The protein below binds the small molecule below.
Small molecule (SMILES): O[C@H](c1cc(C(F)(F)F)nc2c(C(F)(F)F)cccc12)[C@@H]1CCCCN1

Sequence of chain 4.A:
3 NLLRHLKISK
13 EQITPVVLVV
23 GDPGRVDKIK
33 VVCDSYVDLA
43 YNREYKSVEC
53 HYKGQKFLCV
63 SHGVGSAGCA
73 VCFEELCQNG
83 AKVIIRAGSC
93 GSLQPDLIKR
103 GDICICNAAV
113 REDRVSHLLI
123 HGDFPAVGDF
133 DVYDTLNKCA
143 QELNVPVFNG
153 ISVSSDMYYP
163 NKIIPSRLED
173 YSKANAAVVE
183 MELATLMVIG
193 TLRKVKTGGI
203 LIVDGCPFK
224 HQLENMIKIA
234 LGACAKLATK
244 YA

Binding-site contacts:
Ligand atom CAI contacts residue GLY207 of chain 4.A at 3.6 Å.
Ligand atom CAV contacts residue GLY93 of chain 4.A at 3.7 Å.
Ligand atom CAM contacts residue TYR160 of chain 4.A at 3.5 Å (hydrophobic).
Ligand atom CAI contacts residue GLY93 of chain 4.A at 3.8 Å.
Ligand atom CAU contacts residue GLY93 of chain 4.A at 3.8 Å.
Ligand atom NAP contacts residue TYR160 of chain 4.A at 3.9 Å.
Ligand atom FAD contacts residue TYR160 of chain 4.A at 3.9 Å.
Ligand atom CAH contacts residue ASP206 of chain 4.A at 3.8 Å.
Ligand atom CAZ contacts residue CYS208 of chain 4.A at 3.8 Å (hydrophobic).
Ligand atom FAC contacts residue TYR160 of chain 4.A at 3.2 Å.
Ligand atom CAO contacts residue TYR160 of chain 4.A at 3.5 Å (hydrophobic).
Ligand atom CAM contacts residue HIS7 of chain 1.A at 3.5 Å.
Ligand atom FAG contacts residue GLY207 of chain 4.A at 3.3 Å.
Ligand atom FAB contacts residue VAL181 of chain 4.A at 3.3 Å.
Ligand atom CAK contacts residue TYR160 of chain 4.A at 3.7 Å (hydrophobic).
Ligand atom CAY contacts residue TYR160 of chain 4.A at 3.8 Å (hydrophobic).
Ligand atom OAA contacts residue GLU182 of chain 4.A at 3.6 Å.
Ligand atom CAI contacts residue CYS92 of chain 4.A at 3.6 Å (hydrophobic).
Ligand atom CAN contacts residue ARG45 of chain 1.A at 3.5 Å.
Ligand atom FAD contacts residue MET159 of chain 4.A at 3.9 Å.
Ligand atom CAN contacts residue PO41 of chain 4.B at 3.8 Å.
Ligand atom CAO contacts residue MET183 of chain 4.A at 3.5 Å (hydrophobic).
Ligand atom CAW contacts residue SER91 of chain 4.A at 3.9 Å.
Ligand atom OAA contacts residue MET183 of chain 4.A at 3.5 Å.
Ligand atom FAG contacts residue PRO209 of chain 4.A at 3.5 Å.
Ligand atom FAG contacts residue GLY93 of chain 4.A at 2.6 Å.
Ligand atom CAZ contacts residue GLY93 of chain 4.A at 3.7 Å.
Ligand atom FAG contacts residue CYS208 of chain 4.A at 3.3 Å.
Ligand atom CAT contacts residue GLY93 of chain 4.A at 3.5 Å.
Ligand atom CAL contacts residue VAL66 of chain 4.A at 3.8 Å (hydrophobic).
Ligand atom FAF contacts residue CYS208 of chain 4.A at 3.4 Å.
Ligand atom CAZ contacts residue GLY207 of chain 4.A at 3.9 Å.
Ligand atom CAJ contacts residue CYS92 of chain 4.A at 3.7 Å (hydrophobic).
Ligand atom CAR contacts residue TYR160 of chain 4.A at 3.7 Å (hydrophobic).
Ligand atom CAH contacts residue CYS92 of chain 4.A at 3.4 Å (hydrophobic).
Ligand atom FAE contacts residue PRO209 of chain 4.A at 3.9 Å.
Ligand atom NAQ contacts residue PO41 of chain 4.B at 3.4 Å (h-bond).
Ligand atom CAL contacts residue HIS7 of chain 1.A at 3.8 Å.
Ligand atom CAI contacts residue ASP206 of chain 4.A at 3.7 Å.
Ligand atom FAF contacts residue GLY207 of chain 4.A at 3.4 Å.

Sequence of chain 1.A:
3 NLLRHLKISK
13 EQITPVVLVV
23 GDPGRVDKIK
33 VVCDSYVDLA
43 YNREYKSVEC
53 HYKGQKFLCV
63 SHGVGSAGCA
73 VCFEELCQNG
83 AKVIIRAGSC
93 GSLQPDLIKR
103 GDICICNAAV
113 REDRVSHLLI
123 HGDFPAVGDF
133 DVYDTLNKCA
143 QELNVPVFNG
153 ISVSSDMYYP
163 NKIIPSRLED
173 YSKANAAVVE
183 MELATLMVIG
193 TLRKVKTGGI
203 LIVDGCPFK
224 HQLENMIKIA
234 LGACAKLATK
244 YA